Binding-site contacts:
Ligand atom C4 contacts residue ASN19 of chain 40.Q at 4.5 Å.
Ligand atom C2 contacts residue ASN19 of chain 40.Q at 3.4 Å.
Ligand atom N2 contacts residue ASN19 of chain 40.Q at 4.1 Å.
Ligand atom C3 contacts residue ASN19 of chain 40.Q at 4.4 Å.
Ligand atom C6 contacts residue ASN19 of chain 40.Q at 4.0 Å.
Ligand atom C1 contacts residue ASN19 of chain 40.Q at 1.9 Å.
Ligand atom C8 contacts residue TYR17 of chain 40.Q at 4.3 Å (hydrophobic).
Ligand atom C5 contacts residue ASN19 of chain 40.Q at 3.3 Å.
Ligand atom O5 contacts residue ASN19 of chain 40.Q at 2.1 Å (h-bond).
Ligand atom O6 contacts residue ASN19 of chain 40.Q at 4.3 Å.

A small-molecule ligand and the protein it binds are described below.
Small molecule (SMILES): CC(=O)N[C@H]1[C@H](O[C@H]2[C@H](O)[C@@H](NC(C)=O)CO[C@@H]2CO)O[C@H](CO)[C@@H](O)[C@@H]1O

Sequence of chain 40.Q:
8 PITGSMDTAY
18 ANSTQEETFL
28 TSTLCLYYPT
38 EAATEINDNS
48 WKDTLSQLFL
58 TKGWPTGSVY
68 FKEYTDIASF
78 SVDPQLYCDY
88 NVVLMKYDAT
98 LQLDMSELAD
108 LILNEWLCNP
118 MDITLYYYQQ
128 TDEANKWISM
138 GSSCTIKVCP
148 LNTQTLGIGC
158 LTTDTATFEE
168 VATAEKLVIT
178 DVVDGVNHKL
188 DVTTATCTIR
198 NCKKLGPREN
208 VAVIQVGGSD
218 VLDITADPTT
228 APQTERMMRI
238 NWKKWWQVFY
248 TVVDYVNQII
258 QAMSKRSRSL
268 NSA